Sequence of chain 1.F:
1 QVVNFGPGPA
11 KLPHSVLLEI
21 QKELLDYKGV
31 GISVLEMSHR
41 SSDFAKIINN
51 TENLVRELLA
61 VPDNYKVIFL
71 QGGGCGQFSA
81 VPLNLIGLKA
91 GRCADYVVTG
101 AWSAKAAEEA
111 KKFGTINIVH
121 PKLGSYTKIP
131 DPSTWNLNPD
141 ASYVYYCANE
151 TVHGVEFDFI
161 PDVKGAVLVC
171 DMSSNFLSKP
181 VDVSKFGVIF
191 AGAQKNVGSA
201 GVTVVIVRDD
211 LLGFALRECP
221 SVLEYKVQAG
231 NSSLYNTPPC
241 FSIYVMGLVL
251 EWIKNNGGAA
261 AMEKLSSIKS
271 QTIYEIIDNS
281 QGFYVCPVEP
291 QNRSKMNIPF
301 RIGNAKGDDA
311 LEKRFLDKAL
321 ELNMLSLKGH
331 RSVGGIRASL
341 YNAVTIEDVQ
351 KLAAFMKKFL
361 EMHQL

Binding-site contacts:
Ligand atom O contacts residue TRP102 of chain 1.F at 4.3 Å.
Ligand atom OXT contacts residue HIS330 of chain 1.F at 3.6 Å.
Ligand atom O3P contacts residue HIS39 of chain 1.D at 3.0 Å (h-bond).
Ligand atom OG contacts residue TRP102 of chain 1.F at 4.1 Å.
Ligand atom O2P contacts residue ARG40 of chain 1.D at 4.1 Å.
Ligand atom CB contacts residue PMP1 of chain 1.O at 3.2 Å.
Ligand atom O3P contacts residue LEU234 of chain 1.D at 4.2 Å.
Ligand atom O1P contacts residue ARG331 of chain 1.F at 4.1 Å.
Ligand atom O1P contacts residue ARG40 of chain 1.D at 2.8 Å (salt-bridge).
Ligand atom O contacts residue THR151 of chain 1.F at 3.7 Å.
Ligand atom O2P contacts residue TRP102 of chain 1.F at 4.1 Å.
Ligand atom OXT contacts residue VAL152 of chain 1.F at 4.2 Å.
Ligand atom OXT contacts residue PRO7 of chain 1.F at 3.9 Å.
Ligand atom OXT contacts residue THR151 of chain 1.F at 4.2 Å.
Ligand atom CA contacts residue HIS330 of chain 1.F at 4.0 Å.
Ligand atom CB contacts residue HIS39 of chain 1.D at 3.7 Å.
Ligand atom O contacts residue ARG337 of chain 1.F at 4.3 Å.
Ligand atom CA contacts residue PMP1 of chain 1.O at 3.2 Å.
Ligand atom O2P contacts residue ARG331 of chain 1.F at 4.2 Å.
Ligand atom OG contacts residue PMP1 of chain 1.O at 3.7 Å.
Ligand atom C contacts residue PMP1 of chain 1.O at 3.2 Å.
Ligand atom O3P contacts residue TYR235 of chain 1.D at 4.3 Å.
Ligand atom O2P contacts residue HIS330 of chain 1.F at 3.5 Å (h-bond).
Ligand atom C contacts residue HIS330 of chain 1.F at 4.3 Å.
Ligand atom OG contacts residue HIS39 of chain 1.D at 3.5 Å (h-bond).
Ligand atom O1P contacts residue HIS39 of chain 1.D at 3.4 Å (h-bond).
Ligand atom O contacts residue LYS195 of chain 1.F at 3.3 Å (salt-bridge).
Ligand atom OXT contacts residue ARG337 of chain 1.F at 2.7 Å (salt-bridge).
Ligand atom O contacts residue PMP1 of chain 1.O at 2.6 Å (h-bond).
Ligand atom P contacts residue ARG40 of chain 1.D at 3.3 Å.
Ligand atom P contacts residue HIS39 of chain 1.D at 3.5 Å.
Ligand atom CB contacts residue GLY8 of chain 1.F at 4.1 Å.
Ligand atom N contacts residue HIS330 of chain 1.F at 2.9 Å.
Ligand atom O contacts residue PRO7 of chain 1.F at 4.0 Å.
Ligand atom CA contacts residue TRP102 of chain 1.F at 3.6 Å (hydrophobic).
Ligand atom C contacts residue PRO7 of chain 1.F at 4.2 Å (hydrophobic).
Ligand atom C contacts residue THR151 of chain 1.F at 4.3 Å.
Ligand atom C contacts residue ARG337 of chain 1.F at 3.8 Å.
Ligand atom O3P contacts residue ARG40 of chain 1.D at 2.7 Å (salt-bridge).
Ligand atom C contacts residue TRP102 of chain 1.F at 4.2 Å (hydrophobic).

Sequence of chain 1.D:
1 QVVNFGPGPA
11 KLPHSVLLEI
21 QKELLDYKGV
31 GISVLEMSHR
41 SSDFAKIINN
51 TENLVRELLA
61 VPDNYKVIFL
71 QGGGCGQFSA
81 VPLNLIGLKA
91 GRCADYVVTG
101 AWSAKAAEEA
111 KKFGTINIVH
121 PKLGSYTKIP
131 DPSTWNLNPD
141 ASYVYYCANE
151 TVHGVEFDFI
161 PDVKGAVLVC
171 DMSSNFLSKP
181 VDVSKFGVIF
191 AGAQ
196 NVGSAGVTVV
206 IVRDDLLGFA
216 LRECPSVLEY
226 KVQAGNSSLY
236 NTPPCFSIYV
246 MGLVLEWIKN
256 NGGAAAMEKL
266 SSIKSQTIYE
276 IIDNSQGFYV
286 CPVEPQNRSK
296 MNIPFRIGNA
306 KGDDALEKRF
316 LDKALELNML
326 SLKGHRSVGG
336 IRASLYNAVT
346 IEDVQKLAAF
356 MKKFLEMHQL

The small molecule below binds the protein below.
Small molecule (SMILES): N[C@@H](COP(=O)(O)O)C(=O)O